Sequence of chain 6.C:
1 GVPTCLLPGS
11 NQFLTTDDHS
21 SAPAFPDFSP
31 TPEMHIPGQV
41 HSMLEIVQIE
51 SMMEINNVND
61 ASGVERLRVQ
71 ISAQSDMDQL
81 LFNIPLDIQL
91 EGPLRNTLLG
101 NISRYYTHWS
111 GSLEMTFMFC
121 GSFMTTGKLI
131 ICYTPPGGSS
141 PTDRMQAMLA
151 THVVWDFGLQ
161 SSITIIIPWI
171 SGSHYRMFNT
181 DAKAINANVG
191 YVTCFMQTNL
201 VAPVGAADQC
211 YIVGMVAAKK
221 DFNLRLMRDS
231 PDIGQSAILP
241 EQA

Sequence of chain 5.C:
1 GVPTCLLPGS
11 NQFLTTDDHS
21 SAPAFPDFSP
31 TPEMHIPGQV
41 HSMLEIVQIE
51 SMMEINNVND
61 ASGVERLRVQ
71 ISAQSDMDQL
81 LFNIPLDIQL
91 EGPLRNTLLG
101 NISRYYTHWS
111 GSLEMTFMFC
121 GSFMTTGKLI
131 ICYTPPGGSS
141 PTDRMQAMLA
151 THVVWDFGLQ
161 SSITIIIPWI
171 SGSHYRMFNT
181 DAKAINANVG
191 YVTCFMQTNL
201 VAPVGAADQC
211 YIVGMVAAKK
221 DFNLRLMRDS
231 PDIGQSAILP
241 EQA

Binding-site contacts:
Ligand atom C2B contacts residue LEU99 of chain 5.A at 3.4 Å (hydrophobic).
Ligand atom C3 contacts residue THR101 of chain 5.A at 3.8 Å.
Ligand atom CM4 contacts residue PRO173 of chain 5.A at 3.7 Å (hydrophobic).
Ligand atom N3A contacts residue TYR151 of chain 5.A at 3.6 Å.
Ligand atom C5B contacts residue ILE123 of chain 5.A at 3.7 Å (hydrophobic).
Ligand atom CM6 contacts residue ILE123 of chain 5.A at 3.8 Å (hydrophobic).
Ligand atom F3 contacts residue ALA149 of chain 5.A at 3.6 Å.
Ligand atom F3 contacts residue PRO173 of chain 5.A at 2.6 Å.
Ligand atom F2 contacts residue VAL175 of chain 5.A at 3.2 Å.
Ligand atom O1 contacts residue TYR197 of chain 5.A at 3.3 Å.
Ligand atom CM4 contacts residue LEU186 of chain 5.A at 3.8 Å (hydrophobic).
Ligand atom CM4 contacts residue ALA149 of chain 5.A at 3.6 Å (hydrophobic).
Ligand atom N2 contacts residue PHE119 of chain 5.A at 3.5 Å.
Ligand atom F2 contacts residue SER174 of chain 5.A at 3.7 Å.
Ligand atom C2B contacts residue ILE188 of chain 5.A at 3.7 Å (hydrophobic).
Ligand atom C1B contacts residue LEU99 of chain 5.A at 3.6 Å (hydrophobic).
Ligand atom F3 contacts residue MET150 of chain 5.A at 3.8 Å.
Ligand atom C6B contacts residue ILE123 of chain 5.A at 3.8 Å (hydrophobic).
Ligand atom O1 contacts residue PHE119 of chain 5.A at 3.5 Å.
Ligand atom O1B contacts residue LEU99 of chain 5.A at 3.6 Å.
Ligand atom C2A contacts residue LEU226 of chain 5.A at 3.8 Å (hydrophobic).
Ligand atom O1A contacts residue LEU226 of chain 5.A at 3.6 Å.
Ligand atom N2 contacts residue TYR197 of chain 5.A at 3.4 Å.
Ligand atom F3 contacts residue SER174 of chain 5.A at 3.8 Å.
Ligand atom C3A contacts residue LEU226 of chain 5.A at 3.8 Å (hydrophobic).
Ligand atom C3B contacts residue ILE188 of chain 5.A at 3.5 Å (hydrophobic).
Ligand atom CM2 contacts residue ILE188 of chain 5.A at 3.6 Å (hydrophobic).
Ligand atom F3 contacts residue TYR151 of chain 5.A at 2.9 Å.
Ligand atom C3A contacts residue LEU186 of chain 5.A at 3.8 Å (hydrophobic).
Ligand atom CM2 contacts residue LEU99 of chain 5.A at 3.3 Å (hydrophobic).
Ligand atom C6B contacts residue LEU99 of chain 5.A at 3.9 Å (hydrophobic).
Ligand atom CM3 contacts residue THR101 of chain 5.A at 3.8 Å.
Ligand atom CM2 contacts residue MET191 of chain 5.A at 3.4 Å (hydrophobic).
Ligand atom F2 contacts residue ALA149 of chain 5.A at 2.5 Å.
Ligand atom N1A contacts residue LEU226 of chain 5.A at 3.6 Å.
Ligand atom C3C contacts residue THR121 of chain 5.A at 3.7 Å.
Ligand atom O1A contacts residue LEU186 of chain 5.A at 3.7 Å.
Ligand atom F1 contacts residue LEU186 of chain 5.A at 3.1 Å.
Ligand atom C4 contacts residue THR101 of chain 5.A at 3.8 Å.
Ligand atom CM6 contacts residue TRP97 of chain 5.A at 3.6 Å (hydrophobic).

Sequence of chain 5.A:
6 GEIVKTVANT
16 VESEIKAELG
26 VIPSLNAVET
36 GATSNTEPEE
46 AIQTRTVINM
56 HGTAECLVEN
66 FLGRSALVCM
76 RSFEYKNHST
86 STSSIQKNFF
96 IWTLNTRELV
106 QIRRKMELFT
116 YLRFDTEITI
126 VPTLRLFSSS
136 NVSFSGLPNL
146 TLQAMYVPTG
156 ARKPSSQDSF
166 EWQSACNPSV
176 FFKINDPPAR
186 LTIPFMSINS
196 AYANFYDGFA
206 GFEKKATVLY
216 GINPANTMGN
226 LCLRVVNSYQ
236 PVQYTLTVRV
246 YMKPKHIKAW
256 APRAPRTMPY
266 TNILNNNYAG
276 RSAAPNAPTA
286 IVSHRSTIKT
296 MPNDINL

This small molecule binds to this protein.
Small molecule (SMILES): Cc1cc(CCCOc2c(C)cc(-c3noc(C(F)(F)F)n3)cc2C)on1